Sequence of chain 1.F:
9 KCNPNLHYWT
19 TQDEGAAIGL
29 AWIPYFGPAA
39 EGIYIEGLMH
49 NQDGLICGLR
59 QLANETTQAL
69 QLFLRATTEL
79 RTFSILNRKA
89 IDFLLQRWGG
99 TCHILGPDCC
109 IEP

The protein below binds the small molecule below.
Small molecule (SMILES): CC(=O)N[C@H]1[C@H](O[C@H]2[C@H](O)[C@@H](NC(C)=O)CO[C@@H]2CO)O[C@H](CO)[C@@H](O[C@@H]2O[C@H](CO[C@H]3O[C@H](CO)[C@@H](O)[C@H](O)[C@@H]3O[C@@H]3O[C@H](CO)[C@@H](O[C@@H]4O[C@H](CO)[C@H](O)[C@H](O)[C@H]4O)[C@H](O)[C@H]3NC(C)=O)[C@@H](O)[C@H](O[C@H]3O[C@H](CO)[C@@H](O)[C@H](O)[C@@H]3O[C@@H]3O[C@H](CO)[C@@H](O)[C@H](O)[C@H]3NC(C)=O)[C@@H]2O)[C@@H]1O

Sequence of chain 1.G:
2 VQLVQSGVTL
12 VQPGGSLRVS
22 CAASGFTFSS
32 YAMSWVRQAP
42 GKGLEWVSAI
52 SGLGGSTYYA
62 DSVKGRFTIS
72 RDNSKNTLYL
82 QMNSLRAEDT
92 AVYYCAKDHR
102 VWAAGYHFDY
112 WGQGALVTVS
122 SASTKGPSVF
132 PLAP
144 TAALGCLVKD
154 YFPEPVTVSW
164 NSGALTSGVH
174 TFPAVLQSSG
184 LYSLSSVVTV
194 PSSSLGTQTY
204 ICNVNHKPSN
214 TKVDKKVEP

Binding-site contacts:
Ligand atom C6 contacts residue TRP32 of chain 1.H at 3.5 Å (hydrophobic).
Ligand atom C1 contacts residue TRP103 of chain 1.G at 3.4 Å (hydrophobic).
Ligand atom C5 contacts residue ASP50 of chain 1.H at 3.9 Å.
Ligand atom O5 contacts residue TRP103 of chain 1.G at 3.1 Å.
Ligand atom C6 contacts residue ARG101 of chain 1.G at 3.4 Å.
Ligand atom C5 contacts residue ASN62 of chain 1.B at 3.6 Å.
Ligand atom C3 contacts residue ALA105 of chain 1.G at 4.0 Å (hydrophobic).
Ligand atom O6 contacts residue TRP32 of chain 1.H at 3.1 Å.
Ligand atom C1 contacts residue ASN62 of chain 1.B at 1.4 Å.
Ligand atom O3 contacts residue GLU125 of chain 1.A at 3.5 Å (salt-bridge).
Ligand atom O7 contacts residue ASN62 of chain 1.B at 3.1 Å (h-bond).
Ligand atom C5 contacts residue TRP103 of chain 1.G at 3.5 Å (hydrophobic).
Ligand atom C7 contacts residue ASN62 of chain 1.B at 3.2 Å.
Ligand atom C6 contacts residue ARG101 of chain 1.G at 4.0 Å.
Ligand atom N2 contacts residue ASN62 of chain 1.B at 3.0 Å (h-bond).
Ligand atom C7 contacts residue SER31 of chain 1.H at 3.0 Å.
Ligand atom O6 contacts residue ASP50 of chain 1.H at 4.1 Å.
Ligand atom O5 contacts residue ASP50 of chain 1.H at 3.8 Å.
Ligand atom O3 contacts residue LYS53 of chain 1.A at 4.1 Å.
Ligand atom C8 contacts residue THR65 of chain 1.B at 3.7 Å.
Ligand atom O5 contacts residue ASN62 of chain 1.B at 2.3 Å (h-bond).
Ligand atom O7 contacts residue VAL149 of chain 1.A at 3.9 Å.
Ligand atom N2 contacts residue SER31 of chain 1.H at 4.1 Å.
Ligand atom O6 contacts residue LYS124 of chain 1.A at 2.5 Å (salt-bridge).
Ligand atom C8 contacts residue SER31 of chain 1.H at 3.5 Å.
Ligand atom O7 contacts residue SER31 of chain 1.H at 2.4 Å (h-bond).
Ligand atom C8 contacts residue SER52 of chain 1.H at 3.1 Å.
Ligand atom O4 contacts residue SER53 of chain 1.H at 3.8 Å.
Ligand atom C8 contacts residue ASN62 of chain 1.B at 3.3 Å.
Ligand atom O2 contacts residue LYS53 of chain 1.A at 3.7 Å.
Ligand atom C6 contacts residue LYS124 of chain 1.A at 3.8 Å.
Ligand atom C6 contacts residue ASP50 of chain 1.H at 3.0 Å.
Ligand atom O6 contacts residue GLU125 of chain 1.A at 3.9 Å.
Ligand atom C3 contacts residue ASN62 of chain 1.B at 3.9 Å.
Ligand atom C6 contacts residue TRP103 of chain 1.G at 3.8 Å (hydrophobic).
Ligand atom C6 contacts residue LYS53 of chain 1.A at 4.0 Å.
Ligand atom C2 contacts residue ASN62 of chain 1.B at 2.6 Å.
Ligand atom O4 contacts residue TRP32 of chain 1.H at 3.8 Å.
Ligand atom C8 contacts residue TRP30 of chain 1.F at 3.5 Å (hydrophobic).
Ligand atom N2 contacts residue ALA105 of chain 1.G at 4.1 Å.

Sequence of chain 1.B:
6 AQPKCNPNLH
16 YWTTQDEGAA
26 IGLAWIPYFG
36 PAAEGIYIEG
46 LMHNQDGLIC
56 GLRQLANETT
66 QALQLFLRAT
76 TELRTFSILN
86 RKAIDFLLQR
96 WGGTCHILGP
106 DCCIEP

Sequence of chain 1.A:
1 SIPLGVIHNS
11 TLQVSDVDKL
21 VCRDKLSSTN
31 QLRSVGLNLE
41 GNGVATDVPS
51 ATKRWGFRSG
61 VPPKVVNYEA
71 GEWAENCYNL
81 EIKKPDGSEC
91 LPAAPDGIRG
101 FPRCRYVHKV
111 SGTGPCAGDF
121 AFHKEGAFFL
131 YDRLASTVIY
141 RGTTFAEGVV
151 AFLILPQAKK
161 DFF

Sequence of chain 1.H:
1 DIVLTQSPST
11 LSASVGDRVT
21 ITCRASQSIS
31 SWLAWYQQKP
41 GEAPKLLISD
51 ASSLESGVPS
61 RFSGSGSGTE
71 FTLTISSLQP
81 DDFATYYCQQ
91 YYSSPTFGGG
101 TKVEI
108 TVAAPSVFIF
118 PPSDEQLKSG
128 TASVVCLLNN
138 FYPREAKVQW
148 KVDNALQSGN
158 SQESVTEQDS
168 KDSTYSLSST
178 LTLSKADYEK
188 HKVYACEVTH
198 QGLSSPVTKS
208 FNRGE